Sequence of chain 57.E:
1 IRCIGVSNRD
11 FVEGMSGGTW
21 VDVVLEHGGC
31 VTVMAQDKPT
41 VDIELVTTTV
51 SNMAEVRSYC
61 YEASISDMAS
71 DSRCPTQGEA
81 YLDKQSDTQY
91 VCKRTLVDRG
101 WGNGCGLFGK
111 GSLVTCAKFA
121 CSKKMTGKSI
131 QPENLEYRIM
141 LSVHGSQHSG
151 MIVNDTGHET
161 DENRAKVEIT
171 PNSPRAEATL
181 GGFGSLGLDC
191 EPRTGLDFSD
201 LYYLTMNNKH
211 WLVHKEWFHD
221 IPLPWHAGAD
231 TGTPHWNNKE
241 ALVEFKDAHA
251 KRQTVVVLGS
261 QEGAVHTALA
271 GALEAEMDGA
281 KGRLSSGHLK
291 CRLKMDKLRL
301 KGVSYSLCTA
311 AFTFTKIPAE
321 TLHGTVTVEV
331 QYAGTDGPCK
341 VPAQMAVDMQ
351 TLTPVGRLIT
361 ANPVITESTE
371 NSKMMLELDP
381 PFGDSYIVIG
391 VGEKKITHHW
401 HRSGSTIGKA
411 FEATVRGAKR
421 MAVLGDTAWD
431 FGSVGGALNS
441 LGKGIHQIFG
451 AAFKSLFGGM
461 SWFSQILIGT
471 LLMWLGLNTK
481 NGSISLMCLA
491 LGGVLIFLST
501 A

This small molecule binds to this protein.
Small molecule (SMILES): CC(=O)N[C@H]1[C@H](O[C@H]2[C@H](O)[C@@H](NC(C)=O)CO[C@@H]2CO)O[C@H](CO)[C@@H](O)[C@@H]1O

Binding-site contacts:
Ligand atom N2 contacts residue THR156 of chain 57.E at 3.2 Å.
Ligand atom O5 contacts residue MET151 of chain 57.E at 4.2 Å.
Ligand atom C7 contacts residue ASN154 of chain 57.E at 3.7 Å.
Ligand atom C1 contacts residue ASN154 of chain 57.E at 3.1 Å.
Ligand atom C8 contacts residue ASN154 of chain 57.E at 4.5 Å.
Ligand atom C8 contacts residue THR156 of chain 57.E at 3.7 Å.
Ligand atom C2 contacts residue ASN154 of chain 57.E at 4.1 Å.
Ligand atom C2 contacts residue THR156 of chain 57.E at 3.9 Å.
Ligand atom O7 contacts residue ASN154 of chain 57.E at 3.2 Å (h-bond).
Ligand atom C7 contacts residue THR156 of chain 57.E at 3.6 Å.
Ligand atom C3 contacts residue THR156 of chain 57.E at 4.4 Å.
Ligand atom O7 contacts residue THR156 of chain 57.E at 4.5 Å.
Ligand atom N2 contacts residue ASN154 of chain 57.E at 4.0 Å.
Ligand atom O6 contacts residue MET151 of chain 57.E at 3.5 Å.
Ligand atom O5 contacts residue ASN154 of chain 57.E at 3.8 Å.
Ligand atom C1 contacts residue THR156 of chain 57.E at 3.6 Å.